The protein below binds the small molecule below.
Small molecule (SMILES): Nc1ncnc2c1ncn2[C@H]1C[C@H](O)[C@@H](CO[P](=O)(O)C[P](=O)(O)OP(=O)(O)O)O1

Sequence of chain 1.A:
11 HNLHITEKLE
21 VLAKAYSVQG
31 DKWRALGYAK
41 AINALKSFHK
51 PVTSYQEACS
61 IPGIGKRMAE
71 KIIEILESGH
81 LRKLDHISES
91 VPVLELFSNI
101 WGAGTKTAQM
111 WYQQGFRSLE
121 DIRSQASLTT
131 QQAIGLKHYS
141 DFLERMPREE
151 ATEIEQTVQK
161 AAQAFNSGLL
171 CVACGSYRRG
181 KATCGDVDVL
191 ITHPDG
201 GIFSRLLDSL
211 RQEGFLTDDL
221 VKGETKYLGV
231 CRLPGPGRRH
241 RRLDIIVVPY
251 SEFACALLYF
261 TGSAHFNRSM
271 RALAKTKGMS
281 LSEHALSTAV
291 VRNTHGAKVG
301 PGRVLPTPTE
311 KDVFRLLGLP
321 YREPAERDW

Binding-site contacts:
Ligand atom O3G contacts residue ASP186 of chain 1.A at 3.0 Å (salt-bridge).
Ligand atom O2G contacts residue SER176 of chain 1.A at 2.6 Å (h-bond).
Ligand atom C4' contacts residue PHE260 of chain 1.A at 3.3 Å (hydrophobic).
Ligand atom O2B contacts residue MG1 of chain 1.G at 2.0 Å.
Ligand atom O3G contacts residue MG1 of chain 1.G at 2.2 Å.
Ligand atom N3 contacts residue ASN267 of chain 1.A at 3.2 Å (h-bond).
Ligand atom O1G contacts residue ARG145 of chain 1.A at 3.1 Å (salt-bridge).
Ligand atom PG contacts residue MG1 of chain 1.G at 3.4 Å.
Ligand atom O3' contacts residue GLY262 of chain 1.A at 3.4 Å.
Ligand atom N6 contacts residue C6 of chain 1.C at 2.9 Å (h-bond).
Ligand atom O1A contacts residue MN1 of chain 1.J at 2.3 Å.
Ligand atom C2' contacts residue ASN267 of chain 1.A at 3.4 Å.
Ligand atom C1' contacts residue TYR259 of chain 1.A at 3.4 Å (hydrophobic).
Ligand atom O2A contacts residue MN1 of chain 1.J at 3.4 Å.
Ligand atom O3' contacts residue ARG179 of chain 1.A at 3.3 Å (salt-bridge).
Ligand atom O1A contacts residue ASP188 of chain 1.A at 2.8 Å (salt-bridge).
Ligand atom O5' contacts residue C6 of chain 1.C at 3.1 Å (h-bond).
Ligand atom PA contacts residue MG1 of chain 1.G at 3.4 Å.
Ligand atom O4' contacts residue C6 of chain 1.C at 3.4 Å (h-bond).
Ligand atom C6 contacts residue C6 of chain 1.C at 3.5 Å.
Ligand atom O1A contacts residue ASP186 of chain 1.A at 3.2 Å (salt-bridge).
Ligand atom O2B contacts residue GLY175 of chain 1.A at 3.5 Å.
Ligand atom N3 contacts residue TYR259 of chain 1.A at 3.5 Å.
Ligand atom O1A contacts residue MG1 of chain 1.G at 2.1 Å.
Ligand atom O2A contacts residue C6 of chain 1.C at 3.2 Å (h-bond).
Ligand atom O1A contacts residue C6 of chain 1.C at 3.1 Å (h-bond).
Ligand atom O2B contacts residue ASP188 of chain 1.A at 2.9 Å (salt-bridge).
Ligand atom C2' contacts residue TYR259 of chain 1.A at 3.2 Å (hydrophobic).
Ligand atom O1B contacts residue ARG179 of chain 1.A at 3.0 Å (salt-bridge).
Ligand atom O2G contacts residue ARG145 of chain 1.A at 2.9 Å (salt-bridge).
Ligand atom O3B contacts residue SER176 of chain 1.A at 3.5 Å.
Ligand atom PA contacts residue MN1 of chain 1.J at 3.4 Å.
Ligand atom O2G contacts residue GLY185 of chain 1.A at 2.8 Å (h-bond).
Ligand atom PG contacts residue SER176 of chain 1.A at 3.5 Å.
Ligand atom C2' contacts residue GLY262 of chain 1.A at 3.5 Å.
Ligand atom PA contacts residue C6 of chain 1.C at 3.4 Å.
Ligand atom C5' contacts residue C6 of chain 1.C at 3.4 Å.
Ligand atom PB contacts residue MG1 of chain 1.G at 3.2 Å.
Ligand atom O3' contacts residue THR261 of chain 1.A at 3.5 Å (h-bond).
Ligand atom O2B contacts residue SER176 of chain 1.A at 3.1 Å (h-bond).